This small molecule binds to this protein.
Small molecule (SMILES): Cc1[nH]ncc1-c1cc2nc(CN3CCCC3)[nH]c(=O)c2s1

Binding-site contacts:
Ligand atom C2 contacts residue LEU209 of chain 1.A at 3.7 Å (hydrophobic).
Ligand atom C17 contacts residue LYS204 of chain 1.A at 4.0 Å.
Ligand atom C1 contacts residue GLU158 of chain 1.A at 3.2 Å.
Ligand atom N14 contacts residue ASP220 of chain 1.A at 3.0 Å (salt-bridge).
Ligand atom C8 contacts residue LEU209 of chain 1.A at 3.4 Å (hydrophobic).
Ligand atom S24 contacts residue ALA219 of chain 1.A at 3.8 Å.
Ligand atom C16 contacts residue ASP206 of chain 1.A at 3.7 Å.
Ligand atom C6 contacts residue LEU209 of chain 1.A at 3.7 Å (hydrophobic).
Ligand atom C2 contacts residue GLU158 of chain 1.A at 3.5 Å.
Ligand atom C16 contacts residue ASP220 of chain 1.A at 3.5 Å.
Ligand atom N3 contacts residue TYR159 of chain 1.A at 3.5 Å.
Ligand atom O22 contacts residue ASP220 of chain 1.A at 3.5 Å (salt-bridge).
Ligand atom C15 contacts residue ASP206 of chain 1.A at 3.6 Å.
Ligand atom N5 contacts residue ALA107 of chain 1.A at 3.8 Å.
Ligand atom C18 contacts residue ASP220 of chain 1.A at 3.6 Å.
Ligand atom C1 contacts residue VAL141 of chain 1.A at 3.2 Å (hydrophobic).
Ligand atom C16 contacts residue LYS204 of chain 1.A at 3.7 Å.
Ligand atom C2 contacts residue ALA107 of chain 1.A at 3.6 Å (hydrophobic).
Ligand atom C17 contacts residue ASP220 of chain 1.A at 3.8 Å.
Ligand atom C13 contacts residue ASP220 of chain 1.A at 4.0 Å.
Ligand atom C7 contacts residue LEU209 of chain 1.A at 3.3 Å (hydrophobic).
Ligand atom C1 contacts residue MET157 of chain 1.A at 3.6 Å (hydrophobic).
Ligand atom N3 contacts residue ALA107 of chain 1.A at 3.4 Å.
Ligand atom C21 contacts residue ASP220 of chain 1.A at 3.9 Å.
Ligand atom N3 contacts residue MET160 of chain 1.A at 3.0 Å (h-bond).
Ligand atom C15 contacts residue ASP220 of chain 1.A at 3.5 Å.
Ligand atom N3 contacts residue GLU158 of chain 1.A at 3.1 Å (salt-bridge).
Ligand atom C16 contacts residue ASN207 of chain 1.A at 3.0 Å.
Ligand atom C15 contacts residue ASN207 of chain 1.A at 3.8 Å.
Ligand atom S24 contacts residue MET157 of chain 1.A at 3.6 Å.
Ligand atom N19 contacts residue ASP220 of chain 1.A at 3.2 Å (salt-bridge).
Ligand atom O22 contacts residue LYS109 of chain 1.A at 3.2 Å (salt-bridge).
Ligand atom N5 contacts residue MET160 of chain 1.A at 3.1 Å (h-bond).
Ligand atom N19 contacts residue LYS109 of chain 1.A at 3.7 Å.
Ligand atom N11 contacts residue VAL94 of chain 1.A at 3.9 Å.
Ligand atom N5 contacts residue TYR159 of chain 1.A at 3.7 Å.
Ligand atom C21 contacts residue LYS109 of chain 1.A at 3.7 Å.
Ligand atom C9 contacts residue LEU209 of chain 1.A at 3.8 Å (hydrophobic).
Ligand atom C10 contacts residue VAL94 of chain 1.A at 3.8 Å (hydrophobic).
Ligand atom O22 contacts residue GLU128 of chain 1.A at 3.5 Å (salt-bridge).

Sequence of chain 1.A:
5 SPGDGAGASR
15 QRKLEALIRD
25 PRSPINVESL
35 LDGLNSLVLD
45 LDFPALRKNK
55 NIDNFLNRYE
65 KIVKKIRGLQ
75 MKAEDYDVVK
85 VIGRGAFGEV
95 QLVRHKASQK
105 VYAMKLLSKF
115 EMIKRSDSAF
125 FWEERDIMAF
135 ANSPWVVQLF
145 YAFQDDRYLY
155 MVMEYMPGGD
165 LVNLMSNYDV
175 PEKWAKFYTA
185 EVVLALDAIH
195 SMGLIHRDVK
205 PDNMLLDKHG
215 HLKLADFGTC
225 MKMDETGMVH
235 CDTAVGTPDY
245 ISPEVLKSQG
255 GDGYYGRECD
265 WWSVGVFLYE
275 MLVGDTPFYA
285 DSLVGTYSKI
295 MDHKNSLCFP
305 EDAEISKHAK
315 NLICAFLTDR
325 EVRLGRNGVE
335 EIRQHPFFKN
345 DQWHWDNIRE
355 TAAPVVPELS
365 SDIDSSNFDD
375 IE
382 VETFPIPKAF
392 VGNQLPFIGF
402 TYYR